This protein binds this small molecule.
Small molecule (SMILES): [H]/N=C1\N[C@](c2ccccc2)(c2cccc(-c3cccnc3)c2)C(=O)N1C

Sequence of chain 1.A:
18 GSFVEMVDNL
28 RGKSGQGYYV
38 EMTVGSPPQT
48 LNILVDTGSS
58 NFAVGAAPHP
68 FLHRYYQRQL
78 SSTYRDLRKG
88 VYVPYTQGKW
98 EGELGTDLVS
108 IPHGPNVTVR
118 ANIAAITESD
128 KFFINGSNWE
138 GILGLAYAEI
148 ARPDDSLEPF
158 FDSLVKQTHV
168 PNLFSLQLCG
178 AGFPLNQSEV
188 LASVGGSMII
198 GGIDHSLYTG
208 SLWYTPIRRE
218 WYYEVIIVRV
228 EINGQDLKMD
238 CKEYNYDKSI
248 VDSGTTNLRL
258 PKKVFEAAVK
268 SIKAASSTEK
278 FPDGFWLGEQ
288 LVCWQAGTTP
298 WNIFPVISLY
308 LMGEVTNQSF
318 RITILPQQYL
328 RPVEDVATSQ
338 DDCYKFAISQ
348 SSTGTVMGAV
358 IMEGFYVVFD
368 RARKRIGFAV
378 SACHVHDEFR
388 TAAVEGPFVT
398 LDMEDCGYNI

Binding-site contacts:
Ligand atom C17 contacts residue GLY34 of chain 1.A at 3.6 Å.
Ligand atom C13 contacts residue PHE129 of chain 1.A at 3.7 Å (hydrophobic).
Ligand atom C8 contacts residue TRP97 of chain 1.A at 3.8 Å (hydrophobic).
Ligand atom C4 contacts residue THR252 of chain 1.A at 3.3 Å.
Ligand atom C3 contacts residue ASP53 of chain 1.A at 3.5 Å.
Ligand atom C7 contacts residue ILE139 of chain 1.A at 3.6 Å (hydrophobic).
Ligand atom N3 contacts residue ASP53 of chain 1.A at 2.8 Å (salt-bridge).
Ligand atom C12 contacts residue PHE129 of chain 1.A at 3.6 Å (hydrophobic).
Ligand atom N4 contacts residue GLY34 of chain 1.A at 3.6 Å.
Ligand atom C19 contacts residue GLY251 of chain 1.A at 3.7 Å.
Ligand atom C7 contacts residue SER56 of chain 1.A at 3.6 Å.
Ligand atom C4 contacts residue GLY251 of chain 1.A at 3.8 Å.
Ligand atom C6 contacts residue ASP53 of chain 1.A at 3.3 Å.
Ligand atom C17 contacts residue SER31 of chain 1.A at 3.8 Å.
Ligand atom C3 contacts residue ASP249 of chain 1.A at 3.8 Å.
Ligand atom C21 contacts residue GLY32 of chain 1.A at 3.5 Å.
Ligand atom C21 contacts residue ILE131 of chain 1.A at 3.7 Å (hydrophobic).
Ligand atom N3 contacts residue GLY55 of chain 1.A at 3.8 Å.
Ligand atom C4 contacts residue ASP249 of chain 1.A at 3.6 Å.
Ligand atom C16 contacts residue GLY251 of chain 1.A at 3.3 Å.
Ligand atom C9 contacts residue TYR92 of chain 1.A at 3.4 Å (hydrophobic).
Ligand atom C17 contacts residue GLN33 of chain 1.A at 3.7 Å.
Ligand atom N4 contacts residue GLY251 of chain 1.A at 3.7 Å.
Ligand atom C13 contacts residue TRP136 of chain 1.A at 3.9 Å (hydrophobic).
Ligand atom C18 contacts residue LEU51 of chain 1.A at 3.9 Å (hydrophobic).
Ligand atom C18 contacts residue GLY251 of chain 1.A at 3.2 Å.
Ligand atom C3 contacts residue GLY251 of chain 1.A at 3.4 Å.
Ligand atom C6 contacts residue SER56 of chain 1.A at 3.6 Å.
Ligand atom C17 contacts residue THR253 of chain 1.A at 3.5 Å.
Ligand atom C6 contacts residue ILE139 of chain 1.A at 3.6 Å (hydrophobic).
Ligand atom N1 contacts residue ASP53 of chain 1.A at 2.7 Å (salt-bridge).
Ligand atom N2 contacts residue GLY251 of chain 1.A at 3.5 Å (h-bond).
Ligand atom C17 contacts residue GLY32 of chain 1.A at 3.5 Å.
Ligand atom N3 contacts residue ASP249 of chain 1.A at 2.7 Å (salt-bridge).
Ligand atom C2 contacts residue ASP53 of chain 1.A at 3.8 Å.
Ligand atom C14 contacts residue TRP136 of chain 1.A at 3.6 Å (hydrophobic).
Ligand atom C8 contacts residue VAL90 of chain 1.A at 3.8 Å (hydrophobic).
Ligand atom N3 contacts residue GLY251 of chain 1.A at 3.4 Å.
Ligand atom C20 contacts residue ILE131 of chain 1.A at 3.6 Å (hydrophobic).
Ligand atom C15 contacts residue LEU51 of chain 1.A at 3.9 Å (hydrophobic).